A small-molecule ligand and the protein it binds are described below.
Small molecule (SMILES): CC(=O)N[C@@H]1[C@@H](O)[C@H](O)[C@@H](CO)O[C@H]1O

Binding-site contacts:
Ligand atom O6 contacts residue ASN53 of chain 1.C at 4.4 Å.
Ligand atom C7 contacts residue ASN53 of chain 1.C at 3.7 Å.
Ligand atom O5 contacts residue ASN53 of chain 1.C at 2.4 Å (h-bond).
Ligand atom C1 contacts residue ASN53 of chain 1.C at 1.4 Å.
Ligand atom O7 contacts residue ASN53 of chain 1.C at 4.0 Å.
Ligand atom C4 contacts residue ASN53 of chain 1.C at 4.2 Å.
Ligand atom O7 contacts residue VAL52 of chain 1.C at 3.9 Å.
Ligand atom C7 contacts residue VAL52 of chain 1.C at 4.0 Å (hydrophobic).
Ligand atom C3 contacts residue ASN53 of chain 1.C at 3.8 Å.
Ligand atom C8 contacts residue VAL52 of chain 1.C at 3.8 Å (hydrophobic).
Ligand atom C5 contacts residue ASN53 of chain 1.C at 3.7 Å.
Ligand atom C2 contacts residue ASN53 of chain 1.C at 2.5 Å.
Ligand atom N2 contacts residue ASN53 of chain 1.C at 3.0 Å (h-bond).

Sequence of chain 1.C:
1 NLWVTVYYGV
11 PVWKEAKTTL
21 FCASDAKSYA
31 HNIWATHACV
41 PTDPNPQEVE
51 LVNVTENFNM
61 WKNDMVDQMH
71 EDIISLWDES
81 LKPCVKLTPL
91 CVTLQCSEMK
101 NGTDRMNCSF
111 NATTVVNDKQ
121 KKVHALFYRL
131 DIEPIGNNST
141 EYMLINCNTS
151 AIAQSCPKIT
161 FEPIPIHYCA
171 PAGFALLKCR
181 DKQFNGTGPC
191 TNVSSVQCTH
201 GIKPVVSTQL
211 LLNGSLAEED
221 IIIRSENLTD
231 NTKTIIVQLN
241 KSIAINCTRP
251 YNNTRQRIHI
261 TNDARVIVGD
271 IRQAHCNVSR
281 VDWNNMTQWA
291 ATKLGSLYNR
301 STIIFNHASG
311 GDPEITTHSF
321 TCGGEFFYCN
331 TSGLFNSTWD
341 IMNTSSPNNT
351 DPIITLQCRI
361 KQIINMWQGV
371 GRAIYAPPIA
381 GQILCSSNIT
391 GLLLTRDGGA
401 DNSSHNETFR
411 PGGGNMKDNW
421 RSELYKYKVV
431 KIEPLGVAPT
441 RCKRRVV